Binding-site contacts:
Ligand atom C13 contacts residue ASN20 of chain 1.A at 4.4 Å.
Ligand atom C23 contacts residue GLN1244 of chain 1.E at 4.0 Å.
Ligand atom C6 contacts residue LEU1243 of chain 1.E at 4.4 Å (hydrophobic).
Ligand atom O3 contacts residue LEU1243 of chain 1.E at 4.4 Å.
Ligand atom C3 contacts residue MET16 of chain 1.A at 4.1 Å (hydrophobic).
Ligand atom C12 contacts residue ASN20 of chain 1.A at 3.3 Å.
Ligand atom C8 contacts residue LEU1243 of chain 1.E at 4.0 Å (hydrophobic).
Ligand atom C11 contacts residue ILE937 of chain 1.E at 3.5 Å (hydrophobic).
Ligand atom C4 contacts residue MET16 of chain 1.A at 4.4 Å (hydrophobic).
Ligand atom C21 contacts residue SER9 of chain 1.A at 4.0 Å.
Ligand atom C21 contacts residue GLU12 of chain 1.A at 4.1 Å.
Ligand atom C16 contacts residue LEU1243 of chain 1.E at 4.4 Å (hydrophobic).
Ligand atom O4 contacts residue MET16 of chain 1.A at 4.4 Å.
Ligand atom C22 contacts residue GLN1244 of chain 1.E at 4.5 Å.
Ligand atom C20 contacts residue GLN13 of chain 1.A at 4.5 Å.
Ligand atom C8 contacts residue GLN1244 of chain 1.E at 3.9 Å.
Ligand atom C21 contacts residue GLN13 of chain 1.A at 3.4 Å.
Ligand atom C24 contacts residue SER9 of chain 1.A at 4.2 Å.
Ligand atom C10 contacts residue GLN13 of chain 1.A at 3.7 Å.
Ligand atom C1 contacts residue ASN20 of chain 1.A at 3.2 Å.
Ligand atom C7 contacts residue GLN1244 of chain 1.E at 4.0 Å.
Ligand atom C7 contacts residue LEU1243 of chain 1.E at 3.0 Å (hydrophobic).
Ligand atom C17 contacts residue LEU1243 of chain 1.E at 4.1 Å (hydrophobic).

Sequence of chain 1.E:
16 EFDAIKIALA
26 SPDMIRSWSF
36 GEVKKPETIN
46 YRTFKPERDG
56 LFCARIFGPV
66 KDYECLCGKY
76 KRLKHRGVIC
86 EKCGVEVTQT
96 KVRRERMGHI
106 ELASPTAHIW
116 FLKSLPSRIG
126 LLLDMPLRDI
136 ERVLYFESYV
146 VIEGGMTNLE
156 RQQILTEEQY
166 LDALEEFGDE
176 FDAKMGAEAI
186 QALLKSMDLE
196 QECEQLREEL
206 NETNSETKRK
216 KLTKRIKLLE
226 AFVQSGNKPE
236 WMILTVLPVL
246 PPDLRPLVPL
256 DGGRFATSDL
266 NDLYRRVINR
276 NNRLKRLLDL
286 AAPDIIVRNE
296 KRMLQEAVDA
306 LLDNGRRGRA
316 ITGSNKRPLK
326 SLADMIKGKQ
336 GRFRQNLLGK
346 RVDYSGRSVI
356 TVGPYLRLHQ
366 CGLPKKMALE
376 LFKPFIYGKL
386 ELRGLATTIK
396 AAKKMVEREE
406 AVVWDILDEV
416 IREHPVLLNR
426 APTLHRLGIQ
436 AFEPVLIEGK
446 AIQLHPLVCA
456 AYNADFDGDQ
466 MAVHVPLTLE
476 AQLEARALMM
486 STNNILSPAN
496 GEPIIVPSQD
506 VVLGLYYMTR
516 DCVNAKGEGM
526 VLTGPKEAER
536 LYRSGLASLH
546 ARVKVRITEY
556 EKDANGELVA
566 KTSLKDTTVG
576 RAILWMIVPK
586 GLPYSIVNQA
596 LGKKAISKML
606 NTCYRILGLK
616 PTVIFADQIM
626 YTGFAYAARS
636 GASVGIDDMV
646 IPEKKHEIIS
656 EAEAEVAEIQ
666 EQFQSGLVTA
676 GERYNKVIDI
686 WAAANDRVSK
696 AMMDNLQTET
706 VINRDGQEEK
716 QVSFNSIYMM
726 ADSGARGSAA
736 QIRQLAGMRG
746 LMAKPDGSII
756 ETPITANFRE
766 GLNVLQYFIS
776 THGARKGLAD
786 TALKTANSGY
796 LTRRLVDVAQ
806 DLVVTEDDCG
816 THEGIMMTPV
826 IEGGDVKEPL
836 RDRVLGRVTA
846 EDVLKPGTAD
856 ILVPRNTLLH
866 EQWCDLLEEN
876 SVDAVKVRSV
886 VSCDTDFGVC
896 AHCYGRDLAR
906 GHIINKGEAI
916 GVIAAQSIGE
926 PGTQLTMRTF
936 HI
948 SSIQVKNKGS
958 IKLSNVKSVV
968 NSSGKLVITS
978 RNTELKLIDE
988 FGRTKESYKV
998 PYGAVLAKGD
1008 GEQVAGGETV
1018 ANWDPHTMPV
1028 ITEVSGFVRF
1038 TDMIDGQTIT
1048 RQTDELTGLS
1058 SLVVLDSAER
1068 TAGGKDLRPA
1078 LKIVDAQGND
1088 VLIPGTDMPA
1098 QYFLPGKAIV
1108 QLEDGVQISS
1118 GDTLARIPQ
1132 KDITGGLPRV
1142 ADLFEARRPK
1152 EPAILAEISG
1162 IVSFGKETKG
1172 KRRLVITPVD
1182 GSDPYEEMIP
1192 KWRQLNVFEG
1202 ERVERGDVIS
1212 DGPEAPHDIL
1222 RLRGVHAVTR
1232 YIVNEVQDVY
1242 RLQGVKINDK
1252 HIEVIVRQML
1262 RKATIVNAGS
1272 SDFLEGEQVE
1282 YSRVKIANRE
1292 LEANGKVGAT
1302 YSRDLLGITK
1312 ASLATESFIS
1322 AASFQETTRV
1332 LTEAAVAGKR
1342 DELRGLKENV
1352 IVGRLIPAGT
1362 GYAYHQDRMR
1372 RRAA

Sequence of chain 1.A:
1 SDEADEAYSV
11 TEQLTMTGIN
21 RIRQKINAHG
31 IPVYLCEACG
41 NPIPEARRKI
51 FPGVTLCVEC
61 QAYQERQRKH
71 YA

A small-molecule ligand and the protein it binds are described below.
Small molecule (SMILES): C[C@H](CCC(=O)NCCC[N+](C)(C)CC(O)CS(=O)(=O)O)[C@H]1CC[C@H]2[C@@H]3[C@H](O)C[C@@H]4C[C@H](O)CC[C@]4(C)[C@H]3C[C@H](O)[C@]12C